Sequence of chain 3.B:
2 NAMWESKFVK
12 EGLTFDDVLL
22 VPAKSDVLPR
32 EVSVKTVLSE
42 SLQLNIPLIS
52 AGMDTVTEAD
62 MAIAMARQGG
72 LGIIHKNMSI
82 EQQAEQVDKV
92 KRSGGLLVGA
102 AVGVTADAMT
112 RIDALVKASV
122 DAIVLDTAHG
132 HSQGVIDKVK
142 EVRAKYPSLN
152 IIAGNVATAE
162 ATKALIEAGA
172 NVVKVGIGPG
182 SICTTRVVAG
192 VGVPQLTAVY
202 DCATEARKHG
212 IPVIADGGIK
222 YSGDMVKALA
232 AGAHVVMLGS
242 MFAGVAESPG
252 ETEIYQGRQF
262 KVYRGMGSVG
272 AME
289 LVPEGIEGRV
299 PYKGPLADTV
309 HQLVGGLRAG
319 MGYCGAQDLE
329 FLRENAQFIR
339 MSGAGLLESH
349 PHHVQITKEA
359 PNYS

The protein below binds the small molecule below.
Small molecule (SMILES): N/C=N\c1c(C(=O)O)ncn1[C@@H]1O[C@H](COP(=O)(O)O)[C@@H](O)[C@H]1O

Binding-site contacts:
Ligand atom O4 contacts residue GLY181 of chain 3.B at 3.4 Å.
Ligand atom O1 contacts residue GLY293 of chain 3.B at 3.5 Å.
Ligand atom O3 contacts residue ALA52 of chain 3.B at 3.6 Å.
Ligand atom C6 contacts residue ASP217 of chain 3.B at 3.4 Å.
Ligand atom O9 contacts residue GLY293 of chain 3.B at 3.3 Å.
Ligand atom O2 contacts residue ASP217 of chain 3.B at 2.7 Å (salt-bridge).
Ligand atom O3 contacts residue ASP217 of chain 3.B at 2.5 Å (salt-bridge).
Ligand atom P1 contacts residue SER182 of chain 3.B at 3.6 Å.
Ligand atom C10 contacts residue CYS184 of chain 3.B at 1.9 Å (hydrophobic).
Ligand atom C8 contacts residue TYR264 of chain 3.B at 3.6 Å (hydrophobic).
Ligand atom O7 contacts residue GLY181 of chain 3.B at 3.4 Å.
Ligand atom C1 contacts residue ILE183 of chain 3.B at 3.6 Å (hydrophobic).
Ligand atom N3 contacts residue ILE183 of chain 3.B at 3.7 Å.
Ligand atom C1 contacts residue GLY268 of chain 3.B at 3.6 Å.
Ligand atom O4 contacts residue GLY218 of chain 3.B at 3.5 Å.
Ligand atom O7 contacts residue GLY219 of chain 3.B at 2.9 Å (h-bond).
Ligand atom O9 contacts residue CYS184 of chain 3.B at 3.5 Å (h-bond).
Ligand atom O1 contacts residue MET267 of chain 3.B at 3.2 Å (h-bond).
Ligand atom N2 contacts residue ILE183 of chain 3.B at 3.7 Å.
Ligand atom O6 contacts residue TYR264 of chain 3.B at 2.7 Å (h-bond).
Ligand atom C7 contacts residue ASP217 of chain 3.B at 3.5 Å.
Ligand atom O3 contacts residue MET238 of chain 3.B at 3.6 Å (h-bond).
Ligand atom C2 contacts residue ILE183 of chain 3.B at 3.2 Å (hydrophobic).
Ligand atom O5 contacts residue SER241 of chain 3.B at 3.5 Å (h-bond).
Ligand atom N1 contacts residue ILE183 of chain 3.B at 3.6 Å.
Ligand atom O9 contacts residue GLU292 of chain 3.B at 2.5 Å (salt-bridge).
Ligand atom O1 contacts residue GLY268 of chain 3.B at 2.5 Å (h-bond).
Ligand atom O1 contacts residue GLY266 of chain 3.B at 3.2 Å.
Ligand atom C9 contacts residue ILE183 of chain 3.B at 3.3 Å (hydrophobic).
Ligand atom N4 contacts residue CYS184 of chain 3.B at 2.9 Å (h-bond).
Ligand atom C1 contacts residue GLY293 of chain 3.B at 3.8 Å.
Ligand atom N3 contacts residue CYS184 of chain 3.B at 2.7 Å (h-bond).
Ligand atom O7 contacts residue SER182 of chain 3.B at 2.8 Å (h-bond).
Ligand atom O5 contacts residue GLY240 of chain 3.B at 2.8 Å (h-bond).
Ligand atom N4 contacts residue THR186 of chain 3.B at 3.3 Å (h-bond).
Ligand atom C1 contacts residue GLU292 of chain 3.B at 3.6 Å.
Ligand atom O6 contacts residue SER182 of chain 3.B at 2.7 Å (h-bond).
Ligand atom O6 contacts residue SER241 of chain 3.B at 3.0 Å (h-bond).
Ligand atom N1 contacts residue GLY266 of chain 3.B at 3.7 Å.
Ligand atom N1 contacts residue MET267 of chain 3.B at 3.0 Å (h-bond).